A protein and the small-molecule ligand that binds it are described below.
Small molecule (SMILES): CC(C)=CCC/C(C)=C/CC/C(C)=C/CCN(C)CCO[P](=O)(O)OP(=O)(O)O

Sequence of chain 1.L:
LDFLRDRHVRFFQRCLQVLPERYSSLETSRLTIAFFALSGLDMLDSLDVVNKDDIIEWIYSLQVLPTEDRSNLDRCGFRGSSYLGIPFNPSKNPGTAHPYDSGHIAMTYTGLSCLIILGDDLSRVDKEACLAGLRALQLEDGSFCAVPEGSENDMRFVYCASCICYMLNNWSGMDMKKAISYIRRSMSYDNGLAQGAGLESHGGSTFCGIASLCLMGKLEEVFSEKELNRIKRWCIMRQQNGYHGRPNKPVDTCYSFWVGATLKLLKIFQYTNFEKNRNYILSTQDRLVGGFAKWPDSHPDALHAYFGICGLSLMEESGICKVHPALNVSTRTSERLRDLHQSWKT

Sequence of chain 1.R:
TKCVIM

Binding-site contacts:
Ligand atom C1 contacts residue HIS201 of chain 1.K at 3.8 Å.
Ligand atom C9 contacts residue TRP275 of chain 1.L at 3.8 Å (hydrophobic).
Ligand atom C2 contacts residue TYR166 of chain 1.K at 3.8 Å (hydrophobic).
Ligand atom C19 contacts residue ASN345 of chain 1.L at 3.9 Å.
Ligand atom C14 contacts residue ILE10 of chain 1.R at 3.7 Å (hydrophobic).
Ligand atom C13 contacts residue ARG173 of chain 1.L at 3.8 Å.
Ligand atom O2B contacts residue TYR272 of chain 1.L at 3.6 Å (h-bond).
Ligand atom C15 contacts residue ARG173 of chain 1.L at 3.9 Å.
Ligand atom C5 contacts residue TYR166 of chain 1.K at 3.8 Å (hydrophobic).
Ligand atom C20 contacts residue THR127 of chain 1.L at 3.8 Å.
Ligand atom C11 contacts residue ARG173 of chain 1.L at 3.6 Å.
Ligand atom O1A contacts residue ASN199 of chain 1.K at 4.0 Å.
Ligand atom O1B contacts residue ARG263 of chain 1.L at 3.1 Å (salt-bridge).
Ligand atom C12 contacts residue TRP275 of chain 1.L at 3.8 Å (hydrophobic).
Ligand atom C4 contacts residue VAL9 of chain 1.R at 3.7 Å (hydrophobic).
Ligand atom C12 contacts residue ARG173 of chain 1.L at 3.8 Å.
Ligand atom C5 contacts residue VAL9 of chain 1.R at 4.0 Å (hydrophobic).
Ligand atom C12 contacts residue CYS225 of chain 1.L at 4.0 Å (hydrophobic).
Ligand atom C15 contacts residue TYR176 of chain 1.L at 4.0 Å (hydrophobic).
Ligand atom PB contacts residue ARG263 of chain 1.L at 3.7 Å.
Ligand atom C6 contacts residue HIS219 of chain 1.L at 3.6 Å.
Ligand atom O1 contacts residue LYS164 of chain 1.K at 4.0 Å.
Ligand atom O2A contacts residue LYS164 of chain 1.K at 2.9 Å (salt-bridge).
Ligand atom O1A contacts residue TYR200 of chain 1.K at 3.2 Å (h-bond).
Ligand atom C9 contacts residue GLY221 of chain 1.L at 4.0 Å.
Ligand atom O1A contacts residue LYS198 of chain 1.K at 3.6 Å.
Ligand atom O3A contacts residue ARG263 of chain 1.L at 4.0 Å.
Ligand atom O3B contacts residue TYR272 of chain 1.L at 3.8 Å.
Ligand atom C18 contacts residue TYR126 of chain 1.L at 3.8 Å (hydrophobic).
Ligand atom C14 contacts residue ARG173 of chain 1.L at 3.6 Å.
Ligand atom N3 contacts residue VAL9 of chain 1.R at 4.0 Å.
Ligand atom C10 contacts residue TYR272 of chain 1.L at 3.5 Å (hydrophobic).
Ligand atom O2B contacts residue HIS219 of chain 1.L at 2.6 Å (h-bond).
Ligand atom O1A contacts residue ARG263 of chain 1.L at 3.0 Å (salt-bridge).
Ligand atom O2B contacts residue ARG263 of chain 1.L at 3.6 Å.
Ligand atom O1B contacts residue LYS266 of chain 1.L at 2.9 Å (salt-bridge).
Ligand atom C1 contacts residue TYR200 of chain 1.K at 3.4 Å (hydrophobic).
Ligand atom C19 contacts residue TYR126 of chain 1.L at 3.8 Å (hydrophobic).
Ligand atom C10 contacts residue TRP275 of chain 1.L at 3.5 Å (hydrophobic).
Ligand atom C16 contacts residue TYR176 of chain 1.L at 4.0 Å (hydrophobic).

Sequence of chain 1.K:
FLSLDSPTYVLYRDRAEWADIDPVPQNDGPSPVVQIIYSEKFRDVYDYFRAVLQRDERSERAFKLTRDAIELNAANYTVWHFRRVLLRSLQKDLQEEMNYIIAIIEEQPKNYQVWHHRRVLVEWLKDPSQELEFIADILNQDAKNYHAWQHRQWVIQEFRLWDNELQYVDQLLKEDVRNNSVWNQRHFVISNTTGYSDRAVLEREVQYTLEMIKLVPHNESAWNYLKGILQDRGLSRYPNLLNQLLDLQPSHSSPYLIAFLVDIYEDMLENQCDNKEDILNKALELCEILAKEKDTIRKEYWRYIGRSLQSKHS